Binding-site contacts:
Ligand atom CAX contacts residue ASN173 of chain 1.A at 3.7 Å.
Ligand atom CAV contacts residue TYR253 of chain 1.A at 3.6 Å (hydrophobic).
Ligand atom OAD contacts residue GLN170 of chain 1.A at 3.7 Å.
Ligand atom CAQ contacts residue GLN170 of chain 1.A at 3.8 Å.
Ligand atom CAA contacts residue PHE238 of chain 1.A at 3.5 Å (hydrophobic).
Ligand atom CAV contacts residue ASN173 of chain 1.A at 3.2 Å.
Ligand atom OAC contacts residue MG1 of chain 1.D at 2.8 Å.
Ligand atom CAA contacts residue ALA162 of chain 1.A at 3.7 Å (hydrophobic).
Ligand atom CAG contacts residue MG1 of chain 1.D at 3.4 Å.
Ligand atom CAJ contacts residue MG1 of chain 1.E at 3.4 Å.
Ligand atom OAC contacts residue GLN170 of chain 1.A at 2.3 Å (h-bond).
Ligand atom OAB contacts residue HIS23 of chain 1.A at 3.0 Å.
Ligand atom CAQ contacts residue LEU169 of chain 1.A at 3.8 Å (hydrophobic).
Ligand atom OAE contacts residue ASN173 of chain 1.A at 3.6 Å.
Ligand atom CAW contacts residue ASN173 of chain 1.A at 3.3 Å.
Ligand atom CAM contacts residue LEU165 of chain 1.A at 3.4 Å (hydrophobic).
Ligand atom CAI contacts residue HIS23 of chain 1.A at 3.8 Å.
Ligand atom NAY contacts residue TYR253 of chain 1.A at 3.6 Å (h-bond).
Ligand atom CAF contacts residue ALA139 of chain 1.A at 3.6 Å (hydrophobic).
Ligand atom CAI contacts residue TYR253 of chain 1.A at 2.7 Å (hydrophobic).
Ligand atom CAF contacts residue VAL138 of chain 1.A at 3.7 Å (hydrophobic).
Ligand atom CAX contacts residue GLN170 of chain 1.A at 3.5 Å.
Ligand atom CAX contacts residue MG1 of chain 1.D at 3.7 Å.
Ligand atom CAI contacts residue MG1 of chain 1.E at 2.2 Å.
Ligand atom CAF contacts residue VAL142 of chain 1.A at 3.7 Å (hydrophobic).
Ligand atom CAV contacts residue HIS23 of chain 1.A at 3.1 Å.
Ligand atom OAD contacts residue ASN173 of chain 1.A at 3.4 Å (h-bond).
Ligand atom CAG contacts residue GLN170 of chain 1.A at 3.6 Å.
Ligand atom CAG contacts residue ALA139 of chain 1.A at 3.5 Å (hydrophobic).
Ligand atom CAK contacts residue PHE27 of chain 1.A at 3.4 Å (hydrophobic).
Ligand atom OAE contacts residue MG1 of chain 1.E at 2.7 Å.
Ligand atom OAE contacts residue HIS23 of chain 1.A at 2.7 Å (h-bond).
Ligand atom CAH contacts residue VAL142 of chain 1.A at 3.4 Å (hydrophobic).
Ligand atom CAV contacts residue MG1 of chain 1.E at 2.8 Å.
Ligand atom CAJ contacts residue PHE27 of chain 1.A at 3.3 Å (hydrophobic).
Ligand atom CAJ contacts residue TYR253 of chain 1.A at 2.6 Å (hydrophobic).
Ligand atom CAW contacts residue HIS23 of chain 1.A at 3.6 Å.
Ligand atom CAS contacts residue ASN173 of chain 1.A at 3.7 Å.
Ligand atom CAI contacts residue ASN173 of chain 1.A at 3.5 Å.
Ligand atom OAD contacts residue MG1 of chain 1.D at 3.4 Å.

This small molecule binds to this protein.
Small molecule (SMILES): CCCCCCOc1cccc(Cn2ccc(O)c(C(=O)O)c2=O)c1

Sequence of chain 1.A:
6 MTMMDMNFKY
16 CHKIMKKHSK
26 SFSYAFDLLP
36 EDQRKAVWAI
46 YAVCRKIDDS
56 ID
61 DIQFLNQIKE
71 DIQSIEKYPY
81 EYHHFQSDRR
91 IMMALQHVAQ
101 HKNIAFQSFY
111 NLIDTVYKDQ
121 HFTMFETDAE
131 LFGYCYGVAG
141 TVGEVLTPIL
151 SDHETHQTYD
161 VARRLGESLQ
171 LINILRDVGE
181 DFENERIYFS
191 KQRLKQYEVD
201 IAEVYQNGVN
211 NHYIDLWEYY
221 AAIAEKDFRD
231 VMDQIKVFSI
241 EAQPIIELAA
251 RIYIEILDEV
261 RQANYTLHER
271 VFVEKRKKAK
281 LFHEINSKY